Sequence of chain 1.FA:
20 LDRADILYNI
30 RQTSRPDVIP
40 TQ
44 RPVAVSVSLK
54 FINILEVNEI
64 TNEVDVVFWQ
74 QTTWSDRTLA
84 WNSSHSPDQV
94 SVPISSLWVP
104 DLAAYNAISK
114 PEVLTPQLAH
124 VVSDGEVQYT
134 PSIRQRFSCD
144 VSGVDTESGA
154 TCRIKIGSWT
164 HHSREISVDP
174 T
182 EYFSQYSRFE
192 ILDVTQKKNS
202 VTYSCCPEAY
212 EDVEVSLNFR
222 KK

Binding-site contacts:
Ligand atom C4 contacts residue HIS123 of chain 1.GA at 3.5 Å.
Ligand atom BR1 contacts residue ALA122 of chain 1.GA at 4.0 Å.
Ligand atom C1 contacts residue THR133 of chain 1.GA at 3.8 Å.
Ligand atom N1 contacts residue THR163 of chain 1.FA at 3.9 Å.
Ligand atom C4 contacts residue CYS207 of chain 1.FA at 4.0 Å (hydrophobic).
Ligand atom C10 contacts residue CYS206 of chain 1.FA at 3.8 Å (hydrophobic).
Ligand atom N2 contacts residue TRP162 of chain 1.FA at 3.8 Å.
Ligand atom C7 contacts residue TRP162 of chain 1.FA at 4.0 Å (hydrophobic).
Ligand atom C5 contacts residue HIS123 of chain 1.GA at 4.0 Å.
Ligand atom C8 contacts residue TYR204 of chain 1.FA at 4.1 Å (hydrophobic).
Ligand atom C2 contacts residue TRP162 of chain 1.FA at 3.7 Å (hydrophobic).
Ligand atom C3 contacts residue CYS206 of chain 1.FA at 3.4 Å (hydrophobic).
Ligand atom C4 contacts residue GLN131 of chain 1.GA at 3.5 Å.
Ligand atom C9 contacts residue TYR204 of chain 1.FA at 3.6 Å (hydrophobic).
Ligand atom N3 contacts residue TYR108 of chain 1.FA at 2.4 Å (h-bond).
Ligand atom BR1 contacts residue LEU121 of chain 1.GA at 4.0 Å.
Ligand atom C3 contacts residue GLN131 of chain 1.GA at 4.0 Å.
Ligand atom N3 contacts residue TRP162 of chain 1.FA at 3.6 Å.
Ligand atom C9 contacts residue TYR211 of chain 1.FA at 3.5 Å (hydrophobic).
Ligand atom C9 contacts residue TRP162 of chain 1.FA at 3.8 Å (hydrophobic).
Ligand atom N3 contacts residue TYR204 of chain 1.FA at 4.1 Å.
Ligand atom C3 contacts residue CYS207 of chain 1.FA at 3.6 Å (hydrophobic).
Ligand atom C5 contacts residue THR133 of chain 1.GA at 4.1 Å.
Ligand atom C1 contacts residue TRP162 of chain 1.FA at 3.5 Å (hydrophobic).
Ligand atom C8 contacts residue TYR108 of chain 1.FA at 3.2 Å (hydrophobic).
Ligand atom C8 contacts residue TYR211 of chain 1.FA at 3.4 Å (hydrophobic).
Ligand atom BR1 contacts residue HIS123 of chain 1.GA at 3.4 Å.
Ligand atom C7 contacts residue TRP72 of chain 1.GA at 3.3 Å (hydrophobic).
Ligand atom C6 contacts residue TRP162 of chain 1.FA at 3.6 Å (hydrophobic).
Ligand atom C6 contacts residue TRP72 of chain 1.GA at 4.0 Å (hydrophobic).
Ligand atom C8 contacts residue TRP162 of chain 1.FA at 3.1 Å (hydrophobic).
Ligand atom N1 contacts residue THR133 of chain 1.GA at 3.8 Å.
Ligand atom BR1 contacts residue TYR132 of chain 1.GA at 4.1 Å.
Ligand atom N1 contacts residue TRP162 of chain 1.FA at 4.0 Å.
Ligand atom C10 contacts residue TYR204 of chain 1.FA at 4.0 Å (hydrophobic).
Ligand atom C8 contacts residue SER161 of chain 1.FA at 4.0 Å.
Ligand atom BR1 contacts residue THR133 of chain 1.GA at 4.1 Å.
Ligand atom N3 contacts residue SER161 of chain 1.FA at 4.2 Å.
Ligand atom C7 contacts residue TYR108 of chain 1.FA at 3.5 Å (hydrophobic).
Ligand atom BR1 contacts residue GLN131 of chain 1.GA at 3.1 Å.

A protein and the small-molecule ligand that binds it are described below.
Small molecule (SMILES): Brc1ccc(N2CCCNCC2)cn1

Sequence of chain 1.GA:
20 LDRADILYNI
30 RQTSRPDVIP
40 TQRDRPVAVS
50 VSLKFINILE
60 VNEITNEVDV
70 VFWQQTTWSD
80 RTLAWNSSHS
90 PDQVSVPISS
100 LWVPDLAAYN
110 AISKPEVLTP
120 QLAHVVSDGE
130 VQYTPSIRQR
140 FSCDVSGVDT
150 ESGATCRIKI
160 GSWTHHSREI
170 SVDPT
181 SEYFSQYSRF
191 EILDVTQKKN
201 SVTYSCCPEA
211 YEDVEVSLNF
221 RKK